Binding-site contacts:
Ligand atom C09 contacts residue LEU51 of chain 1.A at 3.8 Å (hydrophobic).
Ligand atom C32 contacts residue ASP103 of chain 1.A at 4.2 Å.
Ligand atom C56 contacts residue ILE105 of chain 1.A at 3.9 Å (hydrophobic).
Ligand atom C56 contacts residue ASN99 of chain 1.A at 3.5 Å.
Ligand atom C30 contacts residue ASN99 of chain 1.A at 4.0 Å.
Ligand atom C47 contacts residue ASP104 of chain 1.A at 4.1 Å.
Ligand atom C41 contacts residue ILE105 of chain 1.A at 3.8 Å (hydrophobic).
Ligand atom N54 contacts residue ASN99 of chain 1.A at 3.1 Å (h-bond).
Ligand atom O33 contacts residue ILE105 of chain 1.A at 3.0 Å (h-bond).
Ligand atom C53 contacts residue LEU53 of chain 1.A at 4.2 Å (hydrophobic).
Ligand atom N13 contacts residue LEU53 of chain 1.A at 4.2 Å.
Ligand atom C05 contacts residue VAL46 of chain 1.A at 4.0 Å (hydrophobic).
Ligand atom N34 contacts residue ILE105 of chain 1.A at 4.1 Å.
Ligand atom C05 contacts residue ILE105 of chain 1.A at 4.2 Å (hydrophobic).
Ligand atom O33 contacts residue ASP103 of chain 1.A at 3.3 Å.
Ligand atom N25 contacts residue ASP103 of chain 1.A at 3.8 Å.
Ligand atom O57 contacts residue CYS95 of chain 1.A at 4.0 Å.
Ligand atom C19 contacts residue ASN99 of chain 1.A at 4.1 Å.
Ligand atom C44 contacts residue TRP40 of chain 1.A at 3.7 Å (hydrophobic).
Ligand atom C38 contacts residue ILE105 of chain 1.A at 3.9 Å (hydrophobic).
Ligand atom C41 contacts residue MET108 of chain 1.A at 4.1 Å (hydrophobic).
Ligand atom C44 contacts residue MET108 of chain 1.A at 4.2 Å (hydrophobic).
Ligand atom O57 contacts residue ILE105 of chain 1.A at 4.2 Å.
Ligand atom C36 contacts residue ILE105 of chain 1.A at 3.8 Å (hydrophobic).
Ligand atom N54 contacts residue ILE105 of chain 1.A at 3.9 Å.
Ligand atom C47 contacts residue MET108 of chain 1.A at 4.2 Å (hydrophobic).
Ligand atom C30 contacts residue ASP103 of chain 1.A at 3.8 Å.
Ligand atom C01 contacts residue VAL46 of chain 1.A at 3.4 Å (hydrophobic).
Ligand atom O57 contacts residue ASN99 of chain 1.A at 2.7 Å (h-bond).
Ligand atom C14 contacts residue ASN99 of chain 1.A at 3.9 Å.
Ligand atom C17 contacts residue ASN99 of chain 1.A at 3.8 Å.
Ligand atom C27 contacts residue ASP103 of chain 1.A at 3.9 Å.
Ligand atom C01 contacts residue PRO41 of chain 1.A at 4.2 Å (hydrophobic).
Ligand atom O33 contacts residue ASP104 of chain 1.A at 3.4 Å (salt-bridge).
Ligand atom C41 contacts residue PRO41 of chain 1.A at 3.9 Å (hydrophobic).
Ligand atom C32 contacts residue ILE105 of chain 1.A at 3.7 Å (hydrophobic).
Ligand atom N15 contacts residue ASN99 of chain 1.A at 3.0 Å (h-bond).
Ligand atom C41 contacts residue TRP40 of chain 1.A at 4.0 Å (hydrophobic).
Ligand atom C14 contacts residue LEU53 of chain 1.A at 4.2 Å (hydrophobic).
Ligand atom C53 contacts residue ASN99 of chain 1.A at 4.0 Å.

Sequence of chain 1.A:
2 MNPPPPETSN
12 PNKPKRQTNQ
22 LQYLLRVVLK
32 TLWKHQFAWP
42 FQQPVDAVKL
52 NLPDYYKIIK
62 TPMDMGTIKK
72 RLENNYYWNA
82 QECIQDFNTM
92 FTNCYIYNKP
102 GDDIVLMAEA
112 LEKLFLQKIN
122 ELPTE

A small-molecule ligand and the protein it binds are described below.
Small molecule (SMILES): Cc1cc2ccnc(N[C@@H]3CCNC[C@H]3C(=O)NC3CCCCC3)c2[nH]c1=O